A small-molecule ligand and the protein it binds are described below.
Small molecule (SMILES): CC(=O)N[C@H]1[C@H](O[C@H]2[C@H](O)[C@@H](NC(C)=O)CO[C@@H]2CO)O[C@H](CO)[C@@H](O[C@@H]2O[C@H](CO)[C@@H](O)[C@H](O)[C@@H]2O)[C@@H]1O

Sequence of chain 39.F:
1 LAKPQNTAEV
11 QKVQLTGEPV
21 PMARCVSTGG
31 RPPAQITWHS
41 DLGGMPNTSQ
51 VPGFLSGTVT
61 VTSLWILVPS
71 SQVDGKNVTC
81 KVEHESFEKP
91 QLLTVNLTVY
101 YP

Binding-site contacts:
Ligand atom C2 contacts residue GLY75 of chain 39.F at 3.8 Å.
Ligand atom O5 contacts residue ASN96 of chain 39.F at 2.2 Å (h-bond).
Ligand atom C2 contacts residue ASN96 of chain 39.F at 2.6 Å.
Ligand atom C7 contacts residue ASN77 of chain 39.F at 3.8 Å.
Ligand atom O7 contacts residue ASN77 of chain 39.F at 3.4 Å (h-bond).
Ligand atom C8 contacts residue GLY75 of chain 39.F at 2.5 Å.
Ligand atom C1 contacts residue ASN96 of chain 39.F at 1.4 Å.
Ligand atom C8 contacts residue ASN77 of chain 39.F at 3.7 Å.
Ligand atom C4 contacts residue ASN96 of chain 39.F at 4.2 Å.
Ligand atom C1 contacts residue GLY75 of chain 39.F at 3.9 Å.
Ligand atom C5 contacts residue ASN96 of chain 39.F at 3.5 Å.
Ligand atom C3 contacts residue GLY75 of chain 39.F at 4.4 Å.
Ligand atom O7 contacts residue GLY75 of chain 39.F at 4.0 Å.
Ligand atom N2 contacts residue GLY75 of chain 39.F at 2.6 Å (h-bond).
Ligand atom C7 contacts residue ASN96 of chain 39.F at 3.5 Å.
Ligand atom C8 contacts residue NAG1 of chain 39.K at 4.3 Å.
Ligand atom N2 contacts residue ASN96 of chain 39.F at 3.1 Å (h-bond).
Ligand atom C7 contacts residue GLY75 of chain 39.F at 2.9 Å.
Ligand atom C8 contacts residue LYS76 of chain 39.F at 4.0 Å.
Ligand atom O7 contacts residue NAG1 of chain 39.K at 3.4 Å.
Ligand atom O7 contacts residue ASN96 of chain 39.F at 3.4 Å (h-bond).
Ligand atom C7 contacts residue NAG1 of chain 39.K at 4.3 Å.
Ligand atom C3 contacts residue ASN96 of chain 39.F at 3.8 Å.